Binding-site contacts:
Ligand atom N contacts residue GLU316 of chain 1.A at 3.6 Å.
Ligand atom CA contacts residue ZN1 of chain 1.B at 4.0 Å.
Ligand atom CD1 contacts residue TYR372 of chain 1.A at 3.6 Å (hydrophobic).
Ligand atom O contacts residue GLU294 of chain 1.A at 2.7 Å (salt-bridge).
Ligand atom N contacts residue GLU117 of chain 1.A at 2.6 Å (salt-bridge).
Ligand atom OXT contacts residue TYR377 of chain 1.A at 2.8 Å (h-bond).
Ligand atom O contacts residue ALA258 of chain 1.A at 3.2 Å (h-bond).
Ligand atom N contacts residue MET259 of chain 1.A at 3.7 Å.
Ligand atom CA contacts residue ALA258 of chain 1.A at 3.1 Å (hydrophobic).
Ligand atom C contacts residue GLU294 of chain 1.A at 3.5 Å.
Ligand atom OXT contacts residue HIS293 of chain 1.A at 3.3 Å (h-bond).
Ligand atom CG contacts residue ALA258 of chain 1.A at 3.9 Å (hydrophobic).
Ligand atom C contacts residue ZN1 of chain 1.B at 2.7 Å.
Ligand atom CD2 contacts residue ALA258 of chain 1.A at 3.5 Å (hydrophobic).
Ligand atom O contacts residue GLU260 of chain 1.A at 3.9 Å.
Ligand atom CD2 contacts residue GLN115 of chain 1.A at 4.0 Å.
Ligand atom CA contacts residue TYR377 of chain 1.A at 3.9 Å (hydrophobic).
Ligand atom CA contacts residue GLU260 of chain 1.A at 3.1 Å.
Ligand atom CB contacts residue TYR377 of chain 1.A at 3.3 Å (hydrophobic).
Ligand atom N contacts residue GLU260 of chain 1.A at 2.6 Å (salt-bridge).
Ligand atom OXT contacts residue HIS297 of chain 1.A at 3.5 Å (h-bond).
Ligand atom CD2 contacts residue ALA256 of chain 1.A at 3.4 Å (hydrophobic).
Ligand atom O contacts residue HIS293 of chain 1.A at 3.4 Å.
Ligand atom C contacts residue GLU316 of chain 1.A at 4.0 Å.
Ligand atom CA contacts residue GLU117 of chain 1.A at 4.0 Å.
Ligand atom CZ contacts residue GLN115 of chain 1.A at 3.1 Å.
Ligand atom CE1 contacts residue GLN115 of chain 1.A at 3.9 Å.
Ligand atom C contacts residue TYR377 of chain 1.A at 3.5 Å (hydrophobic).
Ligand atom OXT contacts residue ZN1 of chain 1.B at 1.8 Å.
Ligand atom OXT contacts residue GLU316 of chain 1.A at 3.0 Å (salt-bridge).
Ligand atom C contacts residue HIS293 of chain 1.A at 3.8 Å.
Ligand atom C contacts residue GLU260 of chain 1.A at 3.5 Å.
Ligand atom CD1 contacts residue GLU117 of chain 1.A at 3.9 Å.
Ligand atom CE1 contacts residue GLU117 of chain 1.A at 3.6 Å.
Ligand atom CE2 contacts residue GLN115 of chain 1.A at 3.2 Å.
Ligand atom CE2 contacts residue ALA256 of chain 1.A at 3.5 Å (hydrophobic).
Ligand atom CZ contacts residue GLU117 of chain 1.A at 3.5 Å.
Ligand atom CB contacts residue ALA258 of chain 1.A at 3.5 Å (hydrophobic).
Ligand atom O contacts residue ZN1 of chain 1.B at 3.1 Å.
Ligand atom C contacts residue ALA258 of chain 1.A at 3.6 Å (hydrophobic).

The protein below binds the small molecule below.
Small molecule (SMILES): N[C@@H](Cc1ccccc1)C(=O)O

Sequence of chain 1.A:
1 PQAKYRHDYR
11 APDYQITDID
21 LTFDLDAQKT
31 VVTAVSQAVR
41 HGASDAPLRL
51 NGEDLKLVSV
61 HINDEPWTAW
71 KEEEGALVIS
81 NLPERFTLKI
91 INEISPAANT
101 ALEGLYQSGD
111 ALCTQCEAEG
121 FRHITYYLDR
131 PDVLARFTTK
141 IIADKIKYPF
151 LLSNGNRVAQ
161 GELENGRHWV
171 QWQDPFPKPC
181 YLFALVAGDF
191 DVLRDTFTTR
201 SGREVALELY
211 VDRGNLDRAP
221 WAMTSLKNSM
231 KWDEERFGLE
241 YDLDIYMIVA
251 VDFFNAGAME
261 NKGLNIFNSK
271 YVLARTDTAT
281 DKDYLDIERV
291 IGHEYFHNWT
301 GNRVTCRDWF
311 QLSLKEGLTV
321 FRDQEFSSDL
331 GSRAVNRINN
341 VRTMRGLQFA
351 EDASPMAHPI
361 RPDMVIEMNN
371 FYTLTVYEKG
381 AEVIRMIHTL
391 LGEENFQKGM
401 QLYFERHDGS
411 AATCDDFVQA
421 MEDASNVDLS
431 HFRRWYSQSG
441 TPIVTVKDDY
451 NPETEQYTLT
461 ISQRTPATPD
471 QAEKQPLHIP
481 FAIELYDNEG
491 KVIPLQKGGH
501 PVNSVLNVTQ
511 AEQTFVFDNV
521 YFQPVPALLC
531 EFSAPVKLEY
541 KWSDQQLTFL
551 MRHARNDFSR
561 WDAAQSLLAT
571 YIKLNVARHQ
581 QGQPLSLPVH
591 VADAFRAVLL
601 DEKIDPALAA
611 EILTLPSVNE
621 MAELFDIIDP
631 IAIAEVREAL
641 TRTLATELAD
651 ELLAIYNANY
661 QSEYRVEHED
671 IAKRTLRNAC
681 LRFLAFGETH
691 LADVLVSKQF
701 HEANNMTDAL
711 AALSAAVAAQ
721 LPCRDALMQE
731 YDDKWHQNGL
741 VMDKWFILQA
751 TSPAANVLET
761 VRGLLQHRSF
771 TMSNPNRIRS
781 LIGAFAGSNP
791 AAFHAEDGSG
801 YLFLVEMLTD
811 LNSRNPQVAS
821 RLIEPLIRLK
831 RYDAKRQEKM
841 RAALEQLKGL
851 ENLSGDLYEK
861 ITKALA